Binding-site contacts:
Ligand atom C5 contacts residue TRP219 of chain 2.A at 3.8 Å (hydrophobic).
Ligand atom O2 contacts residue ILE119 of chain 2.A at 3.9 Å.
Ligand atom C3 contacts residue ASN188 of chain 2.A at 3.2 Å.
Ligand atom C5 contacts residue PHE122 of chain 2.A at 3.8 Å (hydrophobic).
Ligand atom F2 contacts residue LEU195 of chain 2.A at 3.6 Å.
Ligand atom F2 contacts residue PHE122 of chain 2.A at 3.8 Å.
Ligand atom S1 contacts residue ASN191 of chain 2.A at 3.6 Å.
Ligand atom C4 contacts residue TRP219 of chain 2.A at 3.8 Å (hydrophobic).
Ligand atom O1 contacts residue ASN188 of chain 2.A at 3.3 Å (h-bond).
Ligand atom C9 contacts residue PHE122 of chain 2.A at 3.8 Å (hydrophobic).
Ligand atom C6 contacts residue GLY118 of chain 2.A at 3.8 Å.
Ligand atom F1 contacts residue TRP150 of chain 2.A at 3.4 Å.
Ligand atom C8 contacts residue LEU99 of chain 2.A at 4.0 Å (hydrophobic).
Ligand atom O2 contacts residue PHE122 of chain 2.A at 3.7 Å.
Ligand atom F1 contacts residue PHE196 of chain 2.A at 3.9 Å.
Ligand atom C5 contacts residue GLY118 of chain 2.A at 4.0 Å.
Ligand atom C8 contacts residue TRP157 of chain 2.A at 3.7 Å (hydrophobic).
Ligand atom F3 contacts residue PHE122 of chain 2.A at 3.4 Å.
Ligand atom F3 contacts residue TRP150 of chain 2.A at 3.8 Å.
Ligand atom C3 contacts residue TRP157 of chain 2.A at 3.9 Å (hydrophobic).
Ligand atom N1 contacts residue PHE122 of chain 2.A at 3.3 Å.
Ligand atom C7 contacts residue THR161 of chain 2.A at 3.9 Å.
Ligand atom S1 contacts residue PHE122 of chain 2.A at 3.9 Å.
Ligand atom C6 contacts residue ILE119 of chain 2.A at 4.0 Å (hydrophobic).
Ligand atom C9 contacts residue ASN188 of chain 2.A at 3.4 Å.
Ligand atom C9 contacts residue TRP157 of chain 2.A at 4.0 Å (hydrophobic).
Ligand atom C9 contacts residue THR161 of chain 2.A at 3.6 Å.
Ligand atom C4 contacts residue PHE122 of chain 2.A at 3.6 Å (hydrophobic).
Ligand atom C5 contacts residue ILE119 of chain 2.A at 3.9 Å (hydrophobic).
Ligand atom O1 contacts residue ASN191 of chain 2.A at 3.4 Å (h-bond).
Ligand atom C8 contacts residue THR161 of chain 2.A at 3.2 Å.
Ligand atom C2 contacts residue ASN188 of chain 2.A at 3.5 Å.
Ligand atom C7 contacts residue LEU99 of chain 2.A at 4.0 Å (hydrophobic).
Ligand atom F3 contacts residue TRP157 of chain 2.A at 3.4 Å.
Ligand atom F1 contacts residue GLU192 of chain 2.A at 3.2 Å.
Ligand atom S1 contacts residue ASN188 of chain 2.A at 4.0 Å.
Ligand atom O1 contacts residue TRP219 of chain 2.A at 3.3 Å.
Ligand atom C2 contacts residue MET154 of chain 2.A at 3.8 Å (hydrophobic).
Ligand atom N1 contacts residue ASN188 of chain 2.A at 4.0 Å.
Ligand atom O2 contacts residue ASN191 of chain 2.A at 2.8 Å (h-bond).

A small-molecule ligand and the protein it binds are described below.
Small molecule (SMILES): O=S(=O)(NCCC(F)(F)F)c1ccccc1

Sequence of chain 2.A:
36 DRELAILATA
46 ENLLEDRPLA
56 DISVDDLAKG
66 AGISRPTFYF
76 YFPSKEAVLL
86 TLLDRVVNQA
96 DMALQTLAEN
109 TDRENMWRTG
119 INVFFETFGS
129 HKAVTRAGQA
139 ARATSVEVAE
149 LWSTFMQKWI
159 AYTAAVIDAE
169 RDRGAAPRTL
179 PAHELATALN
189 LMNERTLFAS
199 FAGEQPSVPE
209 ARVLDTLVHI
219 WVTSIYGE